Binding-site contacts:
Ligand atom C4 contacts residue ASN193 of chain 1.A at 4.2 Å.
Ligand atom C6 contacts residue GLN117 of chain 1.A at 3.7 Å.
Ligand atom C3 contacts residue ASN193 of chain 1.A at 3.8 Å.
Ligand atom O6 contacts residue GLN117 of chain 1.A at 4.2 Å.
Ligand atom C7 contacts residue ASN193 of chain 1.A at 4.0 Å.
Ligand atom O5 contacts residue GLN117 of chain 1.A at 3.5 Å (h-bond).
Ligand atom O5 contacts residue ASN193 of chain 1.A at 2.3 Å (h-bond).
Ligand atom C5 contacts residue GLN117 of chain 1.A at 4.0 Å.
Ligand atom N2 contacts residue ASN193 of chain 1.A at 3.0 Å (h-bond).
Ligand atom C5 contacts residue ASN193 of chain 1.A at 3.7 Å.
Ligand atom C1 contacts residue GLN117 of chain 1.A at 4.2 Å.
Ligand atom C1 contacts residue ASN193 of chain 1.A at 1.4 Å.
Ligand atom C2 contacts residue ASN193 of chain 1.A at 2.5 Å.

Sequence of chain 1.A:
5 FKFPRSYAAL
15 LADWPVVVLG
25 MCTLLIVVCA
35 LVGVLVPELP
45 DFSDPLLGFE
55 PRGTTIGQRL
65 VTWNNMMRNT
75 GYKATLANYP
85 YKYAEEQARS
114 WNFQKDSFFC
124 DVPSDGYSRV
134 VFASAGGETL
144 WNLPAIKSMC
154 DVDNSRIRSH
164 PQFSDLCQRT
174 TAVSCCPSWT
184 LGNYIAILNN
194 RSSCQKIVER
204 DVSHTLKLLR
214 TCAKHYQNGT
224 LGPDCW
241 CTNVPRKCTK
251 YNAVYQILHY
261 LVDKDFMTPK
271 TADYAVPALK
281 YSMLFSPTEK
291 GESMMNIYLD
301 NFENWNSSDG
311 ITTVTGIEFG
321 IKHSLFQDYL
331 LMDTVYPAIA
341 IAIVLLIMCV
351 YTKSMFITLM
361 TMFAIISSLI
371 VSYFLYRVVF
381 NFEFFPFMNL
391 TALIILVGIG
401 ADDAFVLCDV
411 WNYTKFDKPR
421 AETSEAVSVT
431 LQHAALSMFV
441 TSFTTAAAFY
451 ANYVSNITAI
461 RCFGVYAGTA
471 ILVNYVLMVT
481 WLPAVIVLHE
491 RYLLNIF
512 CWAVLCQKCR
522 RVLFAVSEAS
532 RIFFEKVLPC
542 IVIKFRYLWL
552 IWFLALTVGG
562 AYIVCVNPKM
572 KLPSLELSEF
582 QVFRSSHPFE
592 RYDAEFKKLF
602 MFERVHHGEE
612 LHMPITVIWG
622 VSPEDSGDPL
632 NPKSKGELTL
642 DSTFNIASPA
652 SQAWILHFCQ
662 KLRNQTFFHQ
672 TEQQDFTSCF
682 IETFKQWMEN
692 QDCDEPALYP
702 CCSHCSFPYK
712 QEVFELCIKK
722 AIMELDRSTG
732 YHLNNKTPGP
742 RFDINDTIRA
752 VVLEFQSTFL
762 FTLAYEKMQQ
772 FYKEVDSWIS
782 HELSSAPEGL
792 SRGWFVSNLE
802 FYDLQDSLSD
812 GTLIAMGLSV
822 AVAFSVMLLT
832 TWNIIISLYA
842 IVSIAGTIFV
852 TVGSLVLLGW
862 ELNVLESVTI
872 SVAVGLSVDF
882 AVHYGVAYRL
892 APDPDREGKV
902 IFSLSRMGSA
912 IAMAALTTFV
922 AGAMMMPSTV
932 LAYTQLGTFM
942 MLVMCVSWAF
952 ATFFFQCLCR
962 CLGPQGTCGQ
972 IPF

The protein below binds the small molecule below.
Small molecule (SMILES): CC(=O)N[C@@H]1[C@@H](O)[C@H](O)[C@@H](CO)O[C@H]1O